Sequence of chain 1.E:
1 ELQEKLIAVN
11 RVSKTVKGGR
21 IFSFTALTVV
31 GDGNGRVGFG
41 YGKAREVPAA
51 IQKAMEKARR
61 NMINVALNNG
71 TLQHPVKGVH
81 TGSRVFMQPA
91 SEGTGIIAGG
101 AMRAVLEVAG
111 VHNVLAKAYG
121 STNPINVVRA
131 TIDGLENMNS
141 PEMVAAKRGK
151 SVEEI

Binding-site contacts:
Ligand atom C8 contacts residue ARG20 of chain 1.E at 3.6 Å.
Ligand atom C1B contacts residue MG1 of chain 1.ED at 3.7 Å.
Ligand atom C10 contacts residue MG1 of chain 1.ED at 4.4 Å.
Ligand atom C9 contacts residue ARG20 of chain 1.E at 4.1 Å.
Ligand atom O12 contacts residue MG1 of chain 1.ED at 2.7 Å.
Ligand atom C62 contacts residue ARG20 of chain 1.E at 4.3 Å.
Ligand atom C11 contacts residue MG1 of chain 1.ED at 3.0 Å.
Ligand atom C7 contacts residue ARG20 of chain 1.E at 3.9 Å.
Ligand atom C12 contacts residue MG1 of chain 1.ED at 3.5 Å.
Ligand atom C51 contacts residue ARG20 of chain 1.E at 4.5 Å.
Ligand atom O11 contacts residue MG1 of chain 1.ED at 1.9 Å.
Ligand atom O10 contacts residue MG1 of chain 1.ED at 3.6 Å.
Ligand atom C61 contacts residue ARG20 of chain 1.E at 4.3 Å.
Ligand atom C1A contacts residue MG1 of chain 1.ED at 4.2 Å.

This protein binds this small molecule.
Small molecule (SMILES): CN(C)C1C(O)=C(C(N)=O)C(=O)[C@@]2(O)C(O)=C3C(=O)c4c(O)cccc4[C@@](C)(O)[C@H]3C[C@@H]12